A small-molecule ligand and the protein it binds are described below.
Small molecule (SMILES): Cc1cc([C@@H](C)Nc2ccccc2C(=O)O)c2oc(N3CCC(C)(C)CC3)c(C)c(=O)c2c1

Sequence of chain 1.C:
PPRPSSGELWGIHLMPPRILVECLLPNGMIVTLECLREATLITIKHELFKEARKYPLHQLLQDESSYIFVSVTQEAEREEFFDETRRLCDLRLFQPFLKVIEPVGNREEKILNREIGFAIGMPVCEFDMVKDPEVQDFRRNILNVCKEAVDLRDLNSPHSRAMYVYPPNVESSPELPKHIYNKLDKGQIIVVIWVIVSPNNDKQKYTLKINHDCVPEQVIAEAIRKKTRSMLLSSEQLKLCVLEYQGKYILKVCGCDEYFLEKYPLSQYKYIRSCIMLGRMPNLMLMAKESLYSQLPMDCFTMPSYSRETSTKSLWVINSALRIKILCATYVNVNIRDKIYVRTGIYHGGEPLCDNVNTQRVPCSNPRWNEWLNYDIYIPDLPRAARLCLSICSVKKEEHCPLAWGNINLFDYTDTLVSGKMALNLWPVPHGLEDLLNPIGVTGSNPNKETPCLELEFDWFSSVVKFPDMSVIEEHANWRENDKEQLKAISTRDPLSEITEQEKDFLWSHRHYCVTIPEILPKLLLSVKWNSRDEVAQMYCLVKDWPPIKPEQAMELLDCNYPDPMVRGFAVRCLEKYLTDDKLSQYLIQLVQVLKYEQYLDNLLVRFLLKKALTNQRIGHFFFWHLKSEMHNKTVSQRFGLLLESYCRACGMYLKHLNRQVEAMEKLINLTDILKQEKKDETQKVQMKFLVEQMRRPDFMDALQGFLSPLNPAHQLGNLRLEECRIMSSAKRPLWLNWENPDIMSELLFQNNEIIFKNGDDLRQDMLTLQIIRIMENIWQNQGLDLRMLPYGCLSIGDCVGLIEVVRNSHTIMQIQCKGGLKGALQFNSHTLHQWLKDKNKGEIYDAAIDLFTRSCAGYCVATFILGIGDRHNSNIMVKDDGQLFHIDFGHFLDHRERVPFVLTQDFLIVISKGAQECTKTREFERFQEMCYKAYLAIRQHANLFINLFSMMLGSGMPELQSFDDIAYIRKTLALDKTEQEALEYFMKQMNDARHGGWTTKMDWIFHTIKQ

Binding-site contacts:
Ligand atom C17 contacts residue HIS935 of chain 1.C at 3.5 Å.
Ligand atom O4 contacts residue CYS905 of chain 1.C at 3.2 Å (h-bond).
Ligand atom C13 contacts residue THR912 of chain 1.C at 3.6 Å.
Ligand atom C12 contacts residue PHE913 of chain 1.C at 3.8 Å (hydrophobic).
Ligand atom C13 contacts residue ILE917 of chain 1.C at 3.7 Å (hydrophobic).
Ligand atom C15 contacts residue CYS909 of chain 1.C at 3.2 Å (hydrophobic).
Ligand atom C8 contacts residue CYS909 of chain 1.C at 3.6 Å (hydrophobic).
Ligand atom C4 contacts residue MET1047 of chain 1.C at 3.6 Å (hydrophobic).
Ligand atom C1 contacts residue PHE981 of chain 1.C at 3.7 Å (hydrophobic).
Ligand atom C3 contacts residue MET1047 of chain 1.C at 3.5 Å (hydrophobic).
Ligand atom C20 contacts residue CYS905 of chain 1.C at 3.8 Å (hydrophobic).
Ligand atom C24 contacts residue MET1047 of chain 1.C at 3.4 Å (hydrophobic).
Ligand atom C22 contacts residue ILE968 of chain 1.C at 3.5 Å (hydrophobic).
Ligand atom C5 contacts residue THR961 of chain 1.C at 3.7 Å.
Ligand atom C1 contacts residue ARG1051 of chain 1.C at 3.7 Å.
Ligand atom O4 contacts residue PHE964 of chain 1.C at 3.2 Å.
Ligand atom C27 contacts residue MET1047 of chain 1.C at 3.8 Å (hydrophobic).
Ligand atom C22 contacts residue PHE984 of chain 1.C at 3.6 Å (hydrophobic).
Ligand atom C16 contacts residue CYS909 of chain 1.C at 3.5 Å (hydrophobic).
Ligand atom C14 contacts residue MET1047 of chain 1.C at 3.8 Å (hydrophobic).
Ligand atom C9 contacts residue PHE958 of chain 1.C at 3.5 Å (hydrophobic).
Ligand atom C18 contacts residue PHE958 of chain 1.C at 3.5 Å (hydrophobic).
Ligand atom C16 contacts residue PHE958 of chain 1.C at 3.8 Å (hydrophobic).
Ligand atom O2 contacts residue ARG1051 of chain 1.C at 3.0 Å (salt-bridge).
Ligand atom C19 contacts residue PHE958 of chain 1.C at 3.7 Å (hydrophobic).
Ligand atom C2 contacts residue MET1047 of chain 1.C at 3.4 Å (hydrophobic).
Ligand atom C18 contacts residue CYS909 of chain 1.C at 3.6 Å (hydrophobic).
Ligand atom O1 contacts residue ASN1048 of chain 1.C at 3.4 Å (h-bond).
Ligand atom O2 contacts residue PHE981 of chain 1.C at 3.2 Å.
Ligand atom C14 contacts residue PHE913 of chain 1.C at 3.5 Å (hydrophobic).
Ligand atom C1 contacts residue MET1047 of chain 1.C at 3.8 Å (hydrophobic).
Ligand atom C27 contacts residue GLN985 of chain 1.C at 3.5 Å.
Ligand atom C5 contacts residue ALA1050 of chain 1.C at 3.6 Å (hydrophobic).
Ligand atom C14 contacts residue CYS909 of chain 1.C at 3.7 Å (hydrophobic).
Ligand atom C20 contacts residue PHE984 of chain 1.C at 3.8 Å (hydrophobic).
Ligand atom C26 contacts residue GLN985 of chain 1.C at 3.7 Å.
Ligand atom O1 contacts residue ARG1051 of chain 1.C at 3.1 Å (salt-bridge).
Ligand atom C20 contacts residue PHE964 of chain 1.C at 3.8 Å (hydrophobic).
Ligand atom C21 contacts residue PHE984 of chain 1.C at 3.6 Å (hydrophobic).
Ligand atom O1 contacts residue MET1047 of chain 1.C at 3.4 Å.